Sequence of chain 1.D:
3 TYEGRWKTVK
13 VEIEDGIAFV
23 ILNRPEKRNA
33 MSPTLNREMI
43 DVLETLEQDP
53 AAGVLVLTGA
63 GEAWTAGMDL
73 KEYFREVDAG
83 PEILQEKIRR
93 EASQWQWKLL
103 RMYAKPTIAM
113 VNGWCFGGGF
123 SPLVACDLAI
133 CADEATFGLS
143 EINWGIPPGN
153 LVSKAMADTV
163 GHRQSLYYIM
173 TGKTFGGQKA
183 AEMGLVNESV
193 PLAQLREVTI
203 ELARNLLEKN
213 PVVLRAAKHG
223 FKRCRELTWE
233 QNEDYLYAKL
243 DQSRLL

Binding-site contacts:
Ligand atom CAA contacts residue ALA94 of chain 1.D at 3.7 Å (hydrophobic).
Ligand atom CAK contacts residue MET70 of chain 1.D at 3.9 Å (hydrophobic).
Ligand atom CAJ contacts residue TYR239 of chain 1.E at 3.2 Å (hydrophobic).
Ligand atom CAI contacts residue ACO1 of chain 1.H at 3.4 Å.
Ligand atom CAD contacts residue GLY151 of chain 1.D at 3.3 Å.
Ligand atom CAF contacts residue TYR239 of chain 1.E at 4.0 Å (hydrophobic).
Ligand atom CAA contacts residue GLN98 of chain 1.D at 3.3 Å.
Ligand atom OAB contacts residue ACO1 of chain 1.H at 2.6 Å.
Ligand atom OAH contacts residue ALA94 of chain 1.D at 3.9 Å.
Ligand atom CAE contacts residue PHE76 of chain 1.D at 3.9 Å (hydrophobic).
Ligand atom CAK contacts residue TYR75 of chain 1.D at 3.6 Å (hydrophobic).
Ligand atom CAI contacts residue GLY151 of chain 1.D at 3.4 Å.
Ligand atom CAA contacts residue ASN152 of chain 1.D at 3.4 Å.
Ligand atom CAI contacts residue ASN152 of chain 1.D at 4.0 Å.
Ligand atom CAK contacts residue TYR239 of chain 1.E at 3.5 Å (hydrophobic).
Ligand atom CAE contacts residue ACO1 of chain 1.H at 3.5 Å.
Ligand atom OAB contacts residue PRO150 of chain 1.D at 3.8 Å.
Ligand atom OAC contacts residue TYR75 of chain 1.D at 2.5 Å (h-bond).
Ligand atom CAG contacts residue GLY151 of chain 1.D at 3.8 Å.
Ligand atom CAD contacts residue ACO1 of chain 1.H at 2.9 Å.
Ligand atom OAB contacts residue GLU143 of chain 1.D at 2.6 Å (salt-bridge).
Ligand atom CAD contacts residue VAL154 of chain 1.D at 3.8 Å (hydrophobic).
Ligand atom CAA contacts residue TYR75 of chain 1.D at 4.0 Å (hydrophobic).
Ligand atom CAD contacts residue GLY120 of chain 1.D at 3.8 Å.
Ligand atom CAG contacts residue ASN152 of chain 1.D at 3.6 Å.
Ligand atom OAB contacts residue GLY151 of chain 1.D at 2.8 Å (h-bond).
Ligand atom CAF contacts residue LEU242 of chain 1.E at 3.9 Å (hydrophobic).
Ligand atom OAC contacts residue TYR239 of chain 1.E at 2.7 Å (h-bond).
Ligand atom OAH contacts residue TYR75 of chain 1.D at 2.9 Å (h-bond).
Ligand atom CAK contacts residue ASN152 of chain 1.D at 3.5 Å.
Ligand atom CAD contacts residue GLU143 of chain 1.D at 3.2 Å.
Ligand atom CAA contacts residue MET70 of chain 1.D at 3.3 Å (hydrophobic).
Ligand atom OAH contacts residue TYR239 of chain 1.E at 3.1 Å (h-bond).
Ligand atom CAF contacts residue GLY151 of chain 1.D at 3.7 Å.
Ligand atom CAE contacts residue GLY151 of chain 1.D at 3.1 Å.
Ligand atom CAJ contacts residue TYR75 of chain 1.D at 3.5 Å (hydrophobic).
Ligand atom OAH contacts residue MET70 of chain 1.D at 4.0 Å.
Ligand atom OAH contacts residue ASN152 of chain 1.D at 3.5 Å.
Ligand atom CAF contacts residue PHE76 of chain 1.D at 3.6 Å (hydrophobic).
Ligand atom CAG contacts residue MET70 of chain 1.D at 3.6 Å (hydrophobic).

The protein below binds the small molecule below.
Small molecule (SMILES): COc1cc(C=O)ccc1O

Sequence of chain 1.E:
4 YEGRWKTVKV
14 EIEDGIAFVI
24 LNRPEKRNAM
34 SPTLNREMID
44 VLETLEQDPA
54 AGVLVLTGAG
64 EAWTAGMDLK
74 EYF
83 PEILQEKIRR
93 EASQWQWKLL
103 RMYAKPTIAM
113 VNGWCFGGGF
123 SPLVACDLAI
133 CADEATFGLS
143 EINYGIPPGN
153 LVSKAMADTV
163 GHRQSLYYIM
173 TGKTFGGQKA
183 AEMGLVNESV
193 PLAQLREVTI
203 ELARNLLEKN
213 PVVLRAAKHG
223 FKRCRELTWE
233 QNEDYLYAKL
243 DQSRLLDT